Binding-site contacts:
Ligand atom O14 contacts residue VAL26 of chain 1.A at 3.9 Å.
Ligand atom C16 contacts residue ALA43 of chain 1.A at 3.8 Å (hydrophobic).
Ligand atom C26 contacts residue GLY21 of chain 1.A at 3.8 Å.
Ligand atom C3 contacts residue LEU146 of chain 1.A at 3.9 Å (hydrophobic).
Ligand atom N5 contacts residue LEU146 of chain 1.A at 3.9 Å.
Ligand atom C6 contacts residue GLU93 of chain 1.A at 3.8 Å.
Ligand atom N9 contacts residue LEU95 of chain 1.A at 3.0 Å (h-bond).
Ligand atom C22 contacts residue LEU146 of chain 1.A at 3.7 Å (hydrophobic).
Ligand atom N11 contacts residue GLU93 of chain 1.A at 2.9 Å (salt-bridge).
Ligand atom C25 contacts residue LYS20 of chain 1.A at 3.5 Å.
Ligand atom O14 contacts residue ASP157 of chain 1.A at 3.8 Å.
Ligand atom C22 contacts residue ARG143 of chain 1.A at 3.7 Å.
Ligand atom C25 contacts residue GLY19 of chain 1.A at 3.7 Å.
Ligand atom C10 contacts residue LEU18 of chain 1.A at 3.6 Å (hydrophobic).
Ligand atom C26 contacts residue LYS20 of chain 1.A at 3.9 Å.
Ligand atom C23 contacts residue ARG143 of chain 1.A at 3.4 Å.
Ligand atom C7 contacts residue LEU18 of chain 1.A at 3.9 Å (hydrophobic).
Ligand atom N4 contacts residue LEU146 of chain 1.A at 3.8 Å.
Ligand atom N11 contacts residue VAL74 of chain 1.A at 3.8 Å.
Ligand atom C26 contacts residue ASP157 of chain 1.A at 3.5 Å.
Ligand atom N9 contacts residue TYR94 of chain 1.A at 3.5 Å.
Ligand atom C7 contacts residue LEU146 of chain 1.A at 3.7 Å (hydrophobic).
Ligand atom N11 contacts residue ALA43 of chain 1.A at 3.4 Å.
Ligand atom O17 contacts residue GLY98 of chain 1.A at 3.9 Å.
Ligand atom C25 contacts residue GLY21 of chain 1.A at 3.9 Å.
Ligand atom O15 contacts residue VAL26 of chain 1.A at 3.2 Å.
Ligand atom N11 contacts residue LEU146 of chain 1.A at 3.9 Å.
Ligand atom C16 contacts residue MET92 of chain 1.A at 3.8 Å (hydrophobic).
Ligand atom C8 contacts residue LEU146 of chain 1.A at 3.6 Å (hydrophobic).
Ligand atom C16 contacts residue VAL74 of chain 1.A at 3.9 Å (hydrophobic).
Ligand atom O15 contacts residue GLY19 of chain 1.A at 3.5 Å.
Ligand atom C25 contacts residue VAL26 of chain 1.A at 3.9 Å (hydrophobic).
Ligand atom C19 contacts residue LEU95 of chain 1.A at 3.3 Å (hydrophobic).
Ligand atom C24 contacts residue ASP157 of chain 1.A at 3.8 Å.
Ligand atom C20 contacts residue ASP157 of chain 1.A at 3.9 Å.
Ligand atom C19 contacts residue TYR94 of chain 1.A at 3.6 Å (hydrophobic).
Ligand atom C6 contacts residue LEU146 of chain 1.A at 3.6 Å (hydrophobic).
Ligand atom C18 contacts residue LEU18 of chain 1.A at 3.8 Å (hydrophobic).
Ligand atom C23 contacts residue CYS99 of chain 1.A at 3.7 Å (hydrophobic).
Ligand atom C6 contacts residue ALA43 of chain 1.A at 3.7 Å (hydrophobic).

Sequence of chain 1.A:
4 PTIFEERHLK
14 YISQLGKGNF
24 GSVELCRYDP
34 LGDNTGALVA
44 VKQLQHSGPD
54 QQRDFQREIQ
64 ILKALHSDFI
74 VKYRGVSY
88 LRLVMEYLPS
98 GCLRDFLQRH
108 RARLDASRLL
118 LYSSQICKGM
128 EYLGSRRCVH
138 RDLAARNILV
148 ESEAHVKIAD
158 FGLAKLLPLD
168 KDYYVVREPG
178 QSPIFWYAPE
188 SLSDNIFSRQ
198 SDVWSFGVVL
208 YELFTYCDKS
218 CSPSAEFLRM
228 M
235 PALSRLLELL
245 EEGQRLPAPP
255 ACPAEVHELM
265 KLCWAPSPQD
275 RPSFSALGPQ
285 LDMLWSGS

The protein below binds the small molecule below.
Small molecule (SMILES): CC(C)CS(=O)(=O)N1CCC[C@H](NC(=O)Nc2cnc3[nH]ccc3n2)C1